A protein and the small-molecule ligand that binds it are described below.
Small molecule (SMILES): CC(=O)N[C@H]1[C@H](O[C@H]2[C@H](O)[C@@H](NC(C)=O)CO[C@@H]2CO)O[C@H](CO)[C@@H](O)[C@@H]1O

Binding-site contacts:
Ligand atom N2 contacts residue LEU922 of chain 1.A at 4.5 Å.
Ligand atom O7 contacts residue LEU922 of chain 1.A at 3.3 Å.
Ligand atom O7 contacts residue ASN717 of chain 1.A at 3.0 Å (h-bond).
Ligand atom O4 contacts residue LEU922 of chain 1.A at 3.8 Å.
Ligand atom C6 contacts residue GLN926 of chain 1.A at 4.2 Å.
Ligand atom C7 contacts residue LEU922 of chain 1.A at 3.7 Å (hydrophobic).
Ligand atom C5 contacts residue LEU922 of chain 1.A at 4.1 Å (hydrophobic).
Ligand atom C5 contacts residue ASN717 of chain 1.A at 3.7 Å.
Ligand atom C4 contacts residue LEU922 of chain 1.A at 4.4 Å (hydrophobic).
Ligand atom C8 contacts residue LEU922 of chain 1.A at 4.0 Å (hydrophobic).
Ligand atom O5 contacts residue ASN717 of chain 1.A at 2.4 Å (h-bond).
Ligand atom C8 contacts residue THR716 of chain 1.A at 4.1 Å.
Ligand atom C1 contacts residue ASN717 of chain 1.A at 1.4 Å.
Ligand atom C3 contacts residue ASN717 of chain 1.A at 3.8 Å.
Ligand atom C1 contacts residue GLN1071 of chain 1.A at 4.1 Å.
Ligand atom C7 contacts residue GLN1071 of chain 1.A at 4.0 Å.
Ligand atom C2 contacts residue ASN717 of chain 1.A at 2.4 Å.
Ligand atom C7 contacts residue THR716 of chain 1.A at 4.4 Å.
Ligand atom C2 contacts residue GLN1071 of chain 1.A at 4.3 Å.
Ligand atom O6 contacts residue LEU922 of chain 1.A at 4.2 Å.
Ligand atom C8 contacts residue ASN717 of chain 1.A at 4.3 Å.
Ligand atom C4 contacts residue ASN717 of chain 1.A at 4.2 Å.
Ligand atom N2 contacts residue ASN717 of chain 1.A at 2.8 Å (h-bond).
Ligand atom O7 contacts residue THR716 of chain 1.A at 4.3 Å.
Ligand atom O7 contacts residue GLN1071 of chain 1.A at 3.0 Å (h-bond).
Ligand atom O5 contacts residue GLN1071 of chain 1.A at 4.1 Å.
Ligand atom C7 contacts residue ASN717 of chain 1.A at 3.1 Å.
Ligand atom C5 contacts residue GLN926 of chain 1.A at 4.0 Å.
Ligand atom O6 contacts residue GLN926 of chain 1.A at 4.0 Å.
Ligand atom C8 contacts residue ASN925 of chain 1.A at 4.3 Å.

Sequence of chain 1.A:
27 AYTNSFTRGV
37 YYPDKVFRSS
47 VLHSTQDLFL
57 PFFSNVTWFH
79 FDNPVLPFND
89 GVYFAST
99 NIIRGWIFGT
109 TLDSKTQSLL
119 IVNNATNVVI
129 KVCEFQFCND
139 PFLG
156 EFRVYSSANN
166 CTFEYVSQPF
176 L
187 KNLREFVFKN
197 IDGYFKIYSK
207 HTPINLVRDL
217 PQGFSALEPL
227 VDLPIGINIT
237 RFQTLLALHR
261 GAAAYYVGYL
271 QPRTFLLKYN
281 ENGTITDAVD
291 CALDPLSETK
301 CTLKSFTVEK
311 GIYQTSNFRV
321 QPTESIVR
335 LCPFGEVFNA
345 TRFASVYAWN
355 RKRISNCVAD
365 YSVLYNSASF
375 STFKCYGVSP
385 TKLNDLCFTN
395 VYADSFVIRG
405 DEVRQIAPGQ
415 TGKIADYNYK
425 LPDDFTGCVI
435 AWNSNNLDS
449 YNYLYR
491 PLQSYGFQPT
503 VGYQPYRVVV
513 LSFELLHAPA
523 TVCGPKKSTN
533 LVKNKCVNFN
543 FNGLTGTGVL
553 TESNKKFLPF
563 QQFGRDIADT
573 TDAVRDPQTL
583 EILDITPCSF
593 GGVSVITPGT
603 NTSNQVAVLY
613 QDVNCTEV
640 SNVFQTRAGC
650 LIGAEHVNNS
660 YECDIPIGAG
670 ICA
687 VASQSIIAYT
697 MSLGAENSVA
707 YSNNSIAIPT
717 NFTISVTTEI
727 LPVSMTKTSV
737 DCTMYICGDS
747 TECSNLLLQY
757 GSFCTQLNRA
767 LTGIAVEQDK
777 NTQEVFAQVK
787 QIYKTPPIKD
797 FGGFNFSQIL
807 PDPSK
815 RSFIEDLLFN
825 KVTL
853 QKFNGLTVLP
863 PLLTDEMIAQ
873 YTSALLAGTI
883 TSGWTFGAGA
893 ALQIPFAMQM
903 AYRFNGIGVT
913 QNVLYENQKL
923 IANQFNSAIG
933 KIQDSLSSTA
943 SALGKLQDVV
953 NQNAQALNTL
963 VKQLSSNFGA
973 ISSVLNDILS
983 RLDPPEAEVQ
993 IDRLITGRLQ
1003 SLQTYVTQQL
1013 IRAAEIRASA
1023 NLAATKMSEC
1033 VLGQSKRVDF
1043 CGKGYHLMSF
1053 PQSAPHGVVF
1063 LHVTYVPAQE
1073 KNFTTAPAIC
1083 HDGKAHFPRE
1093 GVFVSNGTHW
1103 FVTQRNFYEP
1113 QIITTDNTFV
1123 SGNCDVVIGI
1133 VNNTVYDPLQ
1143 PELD